The protein below binds the small molecule below.
Small molecule (SMILES): CCOc1noc2cc(OCCC3CCN(c4ccc(C)nn4)CC3)ccc12

Binding-site contacts:
Ligand atom C09 contacts residue TYR191 of chain 12.A at 3.6 Å (hydrophobic).
Ligand atom C27 contacts residue PHE180 of chain 12.A at 3.2 Å (hydrophobic).
Ligand atom O16 contacts residue ILE99 of chain 12.A at 3.6 Å.
Ligand atom N08 contacts residue LEU101 of chain 12.A at 3.8 Å.
Ligand atom C22 contacts residue ILE99 of chain 12.A at 3.9 Å (hydrophobic).
Ligand atom C14 contacts residue HIS237 of chain 12.A at 3.5 Å.
Ligand atom C05 contacts residue LEU101 of chain 12.A at 3.9 Å (hydrophobic).
Ligand atom C15 contacts residue ILE123 of chain 12.A at 3.6 Å (hydrophobic).
Ligand atom C01 contacts residue TYR192 of chain 12.A at 2.9 Å (hydrophobic).
Ligand atom O26 contacts residue TYR145 of chain 12.A at 3.2 Å.
Ligand atom C12 contacts residue ILE99 of chain 12.A at 3.7 Å (hydrophobic).
Ligand atom C17 contacts residue LEU182 of chain 12.A at 3.7 Å (hydrophobic).
Ligand atom C19 contacts residue LEU182 of chain 12.A at 3.6 Å (hydrophobic).
Ligand atom C28 contacts residue MET144 of chain 12.A at 3.8 Å (hydrophobic).
Ligand atom O26 contacts residue PHE180 of chain 12.A at 3.7 Å.
Ligand atom N07 contacts residue LEU101 of chain 12.A at 3.7 Å.
Ligand atom C28 contacts residue TYR143 of chain 12.A at 3.4 Å (hydrophobic).
Ligand atom C18 contacts residue LEU182 of chain 12.A at 3.2 Å (hydrophobic).
Ligand atom C01 contacts residue THR207 of chain 12.A at 2.9 Å.
Ligand atom O23 contacts residue LEU216 of chain 12.A at 3.7 Å.
Ligand atom C09 contacts residue LEU101 of chain 12.A at 3.8 Å (hydrophobic).
Ligand atom C18 contacts residue TYR145 of chain 12.A at 3.8 Å (hydrophobic).
Ligand atom C15 contacts residue LEU182 of chain 12.A at 3.7 Å (hydrophobic).
Ligand atom C19 contacts residue TYR145 of chain 12.A at 3.2 Å (hydrophobic).
Ligand atom C14 contacts residue SER121 of chain 12.A at 3.5 Å.
Ligand atom N24 contacts residue LEU216 of chain 12.A at 3.5 Å.
Ligand atom C18 contacts residue ILE99 of chain 12.A at 3.8 Å (hydrophobic).
Ligand atom C22 contacts residue ILE123 of chain 12.A at 3.6 Å (hydrophobic).
Ligand atom C17 contacts residue ILE99 of chain 12.A at 3.8 Å (hydrophobic).
Ligand atom N06 contacts residue LEU101 of chain 12.A at 3.2 Å.
Ligand atom C28 contacts residue TYR145 of chain 12.A at 3.3 Å (hydrophobic).
Ligand atom C28 contacts residue ALA167 of chain 12.A at 3.1 Å (hydrophobic).
Ligand atom C03 contacts residue ASN211 of chain 12.A at 3.1 Å.
Ligand atom C13 contacts residue MET213 of chain 12.A at 3.4 Å (hydrophobic).
Ligand atom C21 contacts residue ILE123 of chain 12.A at 3.8 Å (hydrophobic).
Ligand atom C04 contacts residue MET213 of chain 12.A at 3.9 Å (hydrophobic).
Ligand atom C04 contacts residue ASN211 of chain 12.A at 3.4 Å.
Ligand atom N24 contacts residue PHE180 of chain 12.A at 3.6 Å.
Ligand atom C10 contacts residue TYR191 of chain 12.A at 3.7 Å (hydrophobic).
Ligand atom C25 contacts residue PHE180 of chain 12.A at 3.5 Å (hydrophobic).

Sequence of chain 12.A:
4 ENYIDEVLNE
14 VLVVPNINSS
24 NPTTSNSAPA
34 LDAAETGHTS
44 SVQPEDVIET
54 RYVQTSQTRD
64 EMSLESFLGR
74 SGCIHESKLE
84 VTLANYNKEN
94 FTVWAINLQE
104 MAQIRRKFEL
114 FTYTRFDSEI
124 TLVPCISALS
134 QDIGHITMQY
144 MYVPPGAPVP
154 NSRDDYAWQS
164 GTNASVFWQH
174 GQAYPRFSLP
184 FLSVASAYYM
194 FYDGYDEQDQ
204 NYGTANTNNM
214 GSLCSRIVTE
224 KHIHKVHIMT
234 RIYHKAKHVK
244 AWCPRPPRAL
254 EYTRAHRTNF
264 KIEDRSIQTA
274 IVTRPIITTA